A small-molecule ligand and the protein it binds are described below.
Small molecule (SMILES): CC(=O)N[C@H]1[C@H](O[C@H]2[C@H](O)[C@@H](NC(C)=O)CO[C@@H]2CO)O[C@H](CO)[C@@H](O)[C@@H]1O

Sequence of chain 1.A:
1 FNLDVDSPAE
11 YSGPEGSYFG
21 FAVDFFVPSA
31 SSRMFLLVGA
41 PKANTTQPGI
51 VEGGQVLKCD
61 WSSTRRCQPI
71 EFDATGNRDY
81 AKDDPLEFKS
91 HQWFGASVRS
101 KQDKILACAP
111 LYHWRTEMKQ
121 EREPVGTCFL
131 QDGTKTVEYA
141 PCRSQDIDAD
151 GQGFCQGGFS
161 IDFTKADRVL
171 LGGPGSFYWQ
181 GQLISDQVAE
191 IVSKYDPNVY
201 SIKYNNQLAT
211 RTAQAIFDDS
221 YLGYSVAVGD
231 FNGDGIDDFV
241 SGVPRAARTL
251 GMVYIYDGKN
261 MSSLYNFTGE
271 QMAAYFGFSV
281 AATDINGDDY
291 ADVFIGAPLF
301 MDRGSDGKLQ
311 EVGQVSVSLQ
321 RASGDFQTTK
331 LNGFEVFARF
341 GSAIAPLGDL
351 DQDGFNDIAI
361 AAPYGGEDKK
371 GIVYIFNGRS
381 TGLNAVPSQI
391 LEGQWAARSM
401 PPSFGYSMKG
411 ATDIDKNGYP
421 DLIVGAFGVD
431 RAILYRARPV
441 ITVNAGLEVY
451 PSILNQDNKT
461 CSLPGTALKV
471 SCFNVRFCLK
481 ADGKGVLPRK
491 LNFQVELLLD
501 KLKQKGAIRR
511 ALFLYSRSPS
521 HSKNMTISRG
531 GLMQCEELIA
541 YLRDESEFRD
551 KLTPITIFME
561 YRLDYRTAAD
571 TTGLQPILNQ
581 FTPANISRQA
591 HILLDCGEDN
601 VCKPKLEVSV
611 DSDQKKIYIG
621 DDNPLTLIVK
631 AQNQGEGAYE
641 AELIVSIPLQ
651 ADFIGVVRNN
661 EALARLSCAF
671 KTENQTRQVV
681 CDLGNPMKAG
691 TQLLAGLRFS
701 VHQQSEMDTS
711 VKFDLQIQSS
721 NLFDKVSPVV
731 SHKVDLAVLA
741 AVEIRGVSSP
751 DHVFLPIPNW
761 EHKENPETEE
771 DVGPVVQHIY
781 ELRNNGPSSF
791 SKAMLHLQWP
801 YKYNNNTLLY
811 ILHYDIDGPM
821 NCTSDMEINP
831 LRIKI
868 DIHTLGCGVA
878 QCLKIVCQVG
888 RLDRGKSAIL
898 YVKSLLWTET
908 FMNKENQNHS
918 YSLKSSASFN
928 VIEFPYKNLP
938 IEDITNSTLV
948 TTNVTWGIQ

Binding-site contacts:
Ligand atom C2 contacts residue ASN943 of chain 1.A at 2.4 Å.
Ligand atom C1 contacts residue THR942 of chain 1.A at 4.4 Å.
Ligand atom C1 contacts residue ASN943 of chain 1.A at 1.4 Å.
Ligand atom O6 contacts residue ASN943 of chain 1.A at 4.1 Å.
Ligand atom O7 contacts residue THR942 of chain 1.A at 3.3 Å (h-bond).
Ligand atom N2 contacts residue ASN943 of chain 1.A at 3.4 Å (h-bond).
Ligand atom C5 contacts residue ASN943 of chain 1.A at 3.6 Å.
Ligand atom O7 contacts residue ASN943 of chain 1.A at 3.4 Å (h-bond).
Ligand atom C3 contacts residue ASN943 of chain 1.A at 3.4 Å.
Ligand atom C7 contacts residue THR942 of chain 1.A at 4.4 Å.
Ligand atom C7 contacts residue ASN943 of chain 1.A at 3.8 Å.
Ligand atom O3 contacts residue ASN943 of chain 1.A at 3.5 Å (h-bond).
Ligand atom O5 contacts residue ASN943 of chain 1.A at 2.3 Å (h-bond).
Ligand atom C2 contacts residue THR942 of chain 1.A at 4.5 Å.
Ligand atom C4 contacts residue ASN943 of chain 1.A at 4.2 Å.